Sequence of chain 1.C:
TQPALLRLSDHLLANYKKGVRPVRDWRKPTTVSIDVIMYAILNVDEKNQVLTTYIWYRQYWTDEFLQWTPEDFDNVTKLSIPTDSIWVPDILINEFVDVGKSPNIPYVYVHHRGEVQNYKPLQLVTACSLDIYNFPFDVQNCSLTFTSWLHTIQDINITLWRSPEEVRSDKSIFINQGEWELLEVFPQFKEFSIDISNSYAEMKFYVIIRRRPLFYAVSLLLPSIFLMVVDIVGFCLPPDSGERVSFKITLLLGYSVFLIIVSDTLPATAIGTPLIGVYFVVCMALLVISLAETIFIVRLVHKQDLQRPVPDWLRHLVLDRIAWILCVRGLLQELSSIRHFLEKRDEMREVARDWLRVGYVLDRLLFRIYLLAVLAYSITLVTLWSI

Sequence of chain 1.D:
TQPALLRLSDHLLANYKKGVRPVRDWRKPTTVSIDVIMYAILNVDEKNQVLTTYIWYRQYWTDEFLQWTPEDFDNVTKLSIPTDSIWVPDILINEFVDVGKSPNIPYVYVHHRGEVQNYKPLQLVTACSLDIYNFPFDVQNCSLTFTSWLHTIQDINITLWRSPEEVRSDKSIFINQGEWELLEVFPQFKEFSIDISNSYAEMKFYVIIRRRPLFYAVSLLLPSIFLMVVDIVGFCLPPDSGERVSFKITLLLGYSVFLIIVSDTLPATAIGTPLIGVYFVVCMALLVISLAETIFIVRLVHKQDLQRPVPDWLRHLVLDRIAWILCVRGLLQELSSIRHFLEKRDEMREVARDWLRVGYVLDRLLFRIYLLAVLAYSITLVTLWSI

This small molecule binds to this protein.
Small molecule (SMILES): CC(=O)N[C@H]1[C@H](O[C@H]2[C@H](O)[C@@H](NC(C)=O)CO[C@@H]2CO)O[C@H](CO)[C@@H](O)[C@@H]1O

Binding-site contacts:
Ligand atom C1 contacts residue ASN75 of chain 1.C at 1.4 Å.
Ligand atom O7 contacts residue ASN75 of chain 1.C at 2.9 Å (h-bond).
Ligand atom C7 contacts residue ASP74 of chain 1.C at 4.4 Å.
Ligand atom C8 contacts residue ASN75 of chain 1.C at 4.4 Å.
Ligand atom C2 contacts residue ASN75 of chain 1.C at 2.5 Å.
Ligand atom C5 contacts residue ASN75 of chain 1.C at 3.7 Å.
Ligand atom O7 contacts residue ARG27 of chain 1.D at 4.5 Å.
Ligand atom C7 contacts residue ASN75 of chain 1.C at 3.1 Å.
Ligand atom C4 contacts residue ASN75 of chain 1.C at 4.2 Å.
Ligand atom C3 contacts residue ASN75 of chain 1.C at 3.8 Å.
Ligand atom O5 contacts residue ASN75 of chain 1.C at 2.4 Å (h-bond).
Ligand atom C8 contacts residue ASP74 of chain 1.C at 3.4 Å.
Ligand atom N2 contacts residue ASN75 of chain 1.C at 2.9 Å (h-bond).